Binding-site contacts:
Ligand atom C1 contacts residue ASN148 of chain 1.A at 1.4 Å.
Ligand atom O5 contacts residue LYS138 of chain 1.A at 3.5 Å (salt-bridge).
Ligand atom O7 contacts residue PRO98 of chain 1.A at 4.1 Å.
Ligand atom N2 contacts residue ASN148 of chain 1.A at 3.0 Å (h-bond).
Ligand atom C8 contacts residue SER310 of chain 1.A at 3.6 Å.
Ligand atom O5 contacts residue VAL309 of chain 1.A at 4.1 Å.
Ligand atom C3 contacts residue ASN148 of chain 1.A at 3.8 Å.
Ligand atom C2 contacts residue VAL309 of chain 1.A at 4.2 Å (hydrophobic).
Ligand atom C3 contacts residue CYS308 of chain 1.A at 4.3 Å (hydrophobic).
Ligand atom O3 contacts residue CYS308 of chain 1.A at 3.4 Å (h-bond).
Ligand atom C4 contacts residue VAL309 of chain 1.A at 3.9 Å (hydrophobic).
Ligand atom C1 contacts residue SER310 of chain 1.A at 4.1 Å.
Ligand atom C8 contacts residue VAL140 of chain 1.A at 4.2 Å (hydrophobic).
Ligand atom C5 contacts residue NAG1 of chain 1.K at 3.9 Å.
Ligand atom O5 contacts residue ASN148 of chain 1.A at 2.3 Å (h-bond).
Ligand atom C8 contacts residue LEU147 of chain 1.A at 4.0 Å (hydrophobic).
Ligand atom C3 contacts residue SER310 of chain 1.A at 4.1 Å.
Ligand atom C8 contacts residue ASN246 of chain 1.A at 3.9 Å.
Ligand atom O7 contacts residue ASN246 of chain 1.A at 4.2 Å.
Ligand atom C4 contacts residue ASP97 of chain 1.A at 4.2 Å.
Ligand atom O4 contacts residue VAL309 of chain 1.A at 3.9 Å.
Ligand atom O5 contacts residue NAG1 of chain 1.K at 3.4 Å.
Ligand atom C4 contacts residue ASN148 of chain 1.A at 4.2 Å.
Ligand atom O6 contacts residue NAG1 of chain 1.K at 4.1 Å.
Ligand atom O6 contacts residue LYS138 of chain 1.A at 3.4 Å (salt-bridge).
Ligand atom O3 contacts residue ASP97 of chain 1.A at 4.2 Å.
Ligand atom C6 contacts residue NAG1 of chain 1.K at 3.7 Å.
Ligand atom C2 contacts residue ASN148 of chain 1.A at 2.5 Å.
Ligand atom C3 contacts residue VAL309 of chain 1.A at 3.6 Å (hydrophobic).
Ligand atom C7 contacts residue SER310 of chain 1.A at 3.8 Å.
Ligand atom C1 contacts residue NAG1 of chain 1.K at 4.2 Å.
Ligand atom C1 contacts residue VAL309 of chain 1.A at 3.9 Å (hydrophobic).
Ligand atom C2 contacts residue SER310 of chain 1.A at 3.9 Å.
Ligand atom C1 contacts residue LYS138 of chain 1.A at 4.3 Å.
Ligand atom C5 contacts residue VAL309 of chain 1.A at 3.5 Å (hydrophobic).
Ligand atom O7 contacts residue ASN148 of chain 1.A at 3.9 Å.
Ligand atom C5 contacts residue ASN148 of chain 1.A at 3.6 Å.
Ligand atom C6 contacts residue LYS138 of chain 1.A at 4.4 Å.
Ligand atom C7 contacts residue ASN148 of chain 1.A at 3.6 Å.
Ligand atom N2 contacts residue SER310 of chain 1.A at 3.0 Å (h-bond).

Sequence of chain 1.A:
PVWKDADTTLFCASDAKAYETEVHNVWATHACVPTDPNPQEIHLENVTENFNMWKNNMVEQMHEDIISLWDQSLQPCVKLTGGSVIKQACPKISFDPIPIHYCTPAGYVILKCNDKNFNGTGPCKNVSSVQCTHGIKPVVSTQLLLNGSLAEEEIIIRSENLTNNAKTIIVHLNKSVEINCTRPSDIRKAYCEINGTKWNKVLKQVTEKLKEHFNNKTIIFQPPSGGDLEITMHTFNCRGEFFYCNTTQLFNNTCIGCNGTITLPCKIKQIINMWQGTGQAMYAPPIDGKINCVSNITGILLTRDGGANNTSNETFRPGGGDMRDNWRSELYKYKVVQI

The small molecule below binds the protein below.
Small molecule (SMILES): CC(=O)N[C@@H]1[C@@H](O)[C@H](O)[C@@H](CO)O[C@H]1O